The small molecule below binds the protein below.
Small molecule (SMILES): CC(C)C[C@H](NC(=O)[C@@H](N)CO)C(=O)N[C@@H](CC(=O)O)C(=O)N[C@@H](CO)C(=O)N[C@@H](COP(=O)(O)O)C(=O)N1CCC[C@H]1C(=O)N1CCC[C@H]1C=O

Sequence of chain 1.B:
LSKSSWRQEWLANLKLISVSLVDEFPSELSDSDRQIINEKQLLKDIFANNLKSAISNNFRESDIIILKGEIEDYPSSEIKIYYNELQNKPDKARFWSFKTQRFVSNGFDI

Binding-site contacts:
Ligand atom CB contacts residue ARG108 of chain 1.B at 3.5 Å.
Ligand atom CD2 contacts residue GLU19 of chain 1.B at 3.8 Å.
Ligand atom CB contacts residue SO41 of chain 1.I at 3.4 Å.
Ligand atom C contacts residue TRP20 of chain 1.B at 4.0 Å (hydrophobic).
Ligand atom O contacts residue TRP16 of chain 1.B at 3.2 Å (h-bond).
Ligand atom O3P contacts residue ARG117 of chain 1.B at 3.8 Å.
Ligand atom CB contacts residue LYS13 of chain 1.B at 3.8 Å.
Ligand atom OG contacts residue SO41 of chain 1.I at 2.7 Å (h-bond).
Ligand atom O contacts residue TRP16 of chain 1.B at 3.2 Å (h-bond).
Ligand atom O1P contacts residue ARG117 of chain 1.B at 3.1 Å (salt-bridge).
Ligand atom N contacts residue TRP16 of chain 1.B at 3.6 Å.
Ligand atom C contacts residue ARG108 of chain 1.B at 3.5 Å.
Ligand atom CD contacts residue ASN121 of chain 1.B at 3.9 Å.
Ligand atom OG contacts residue TRP110 of chain 1.B at 3.3 Å.
Ligand atom CG contacts residue ASN121 of chain 1.B at 3.3 Å.
Ligand atom O contacts residue PHE118 of chain 1.B at 3.5 Å.
Ligand atom OG contacts residue ARG108 of chain 1.B at 3.2 Å (salt-bridge).
Ligand atom CD2 contacts residue ASN23 of chain 1.B at 3.5 Å.
Ligand atom CB contacts residue LEU11 of chain 1.B at 4.0 Å (hydrophobic).
Ligand atom CA contacts residue TRP16 of chain 1.B at 3.6 Å (hydrophobic).
Ligand atom CG contacts residue TRP20 of chain 1.B at 3.9 Å (hydrophobic).
Ligand atom CA contacts residue TRP20 of chain 1.B at 3.9 Å (hydrophobic).
Ligand atom C contacts residue TRP16 of chain 1.B at 3.8 Å (hydrophobic).
Ligand atom O contacts residue ARG108 of chain 1.B at 2.6 Å (salt-bridge).
Ligand atom CB contacts residue TRP110 of chain 1.B at 4.0 Å (hydrophobic).
Ligand atom O contacts residue TRP16 of chain 1.B at 3.3 Å.
Ligand atom CD2 contacts residue TRP20 of chain 1.B at 3.9 Å (hydrophobic).
Ligand atom CD contacts residue TRP16 of chain 1.B at 4.0 Å (hydrophobic).
Ligand atom N contacts residue ARG108 of chain 1.B at 3.7 Å.
Ligand atom C contacts residue ARG108 of chain 1.B at 3.9 Å.
Ligand atom CG contacts residue TRP16 of chain 1.B at 3.7 Å (hydrophobic).
Ligand atom CD contacts residue LYS13 of chain 1.B at 3.6 Å.
Ligand atom N contacts residue ARG108 of chain 1.B at 3.9 Å.
Ligand atom O3P contacts residue LYS114 of chain 1.B at 3.0 Å (salt-bridge).
Ligand atom C contacts residue LYS13 of chain 1.B at 3.5 Å.
Ligand atom CG contacts residue LEU11 of chain 1.B at 3.7 Å (hydrophobic).
Ligand atom CB contacts residue TRP16 of chain 1.B at 3.8 Å (hydrophobic).
Ligand atom CB contacts residue LYS114 of chain 1.B at 3.5 Å.
Ligand atom C contacts residue TRP16 of chain 1.B at 3.6 Å (hydrophobic).
Ligand atom O contacts residue TRP20 of chain 1.B at 2.9 Å (h-bond).